Sequence of chain 2.C:
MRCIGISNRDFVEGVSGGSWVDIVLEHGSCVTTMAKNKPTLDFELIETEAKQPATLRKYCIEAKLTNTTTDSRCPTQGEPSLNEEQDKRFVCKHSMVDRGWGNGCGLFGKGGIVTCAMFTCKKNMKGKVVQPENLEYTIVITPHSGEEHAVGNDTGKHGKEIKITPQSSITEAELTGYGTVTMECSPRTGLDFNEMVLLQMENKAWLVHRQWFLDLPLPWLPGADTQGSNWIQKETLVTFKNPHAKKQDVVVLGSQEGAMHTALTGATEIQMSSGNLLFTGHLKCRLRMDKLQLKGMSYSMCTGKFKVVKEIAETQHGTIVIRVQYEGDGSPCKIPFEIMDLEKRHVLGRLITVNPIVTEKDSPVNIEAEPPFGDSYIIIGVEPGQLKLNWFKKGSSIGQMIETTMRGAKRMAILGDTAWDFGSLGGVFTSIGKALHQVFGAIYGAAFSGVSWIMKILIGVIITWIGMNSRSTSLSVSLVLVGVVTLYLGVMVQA

This small molecule binds to this protein.
Small molecule (SMILES): CC(=O)N[C@@H]1[C@@H](O)[C@H](O)[C@@H](CO)O[C@H]1O

Binding-site contacts:
Ligand atom C2 contacts residue ASN67 of chain 2.C at 2.4 Å.
Ligand atom C7 contacts residue ASN67 of chain 2.C at 3.7 Å.
Ligand atom C3 contacts residue GLN65 of chain 2.I at 4.0 Å.
Ligand atom C4 contacts residue ASN67 of chain 2.C at 4.2 Å.
Ligand atom O6 contacts residue ASN67 of chain 2.C at 4.0 Å.
Ligand atom C5 contacts residue GLN65 of chain 2.I at 3.7 Å.
Ligand atom C7 contacts residue PHE90 of chain 2.C at 4.4 Å (hydrophobic).
Ligand atom O6 contacts residue GLN65 of chain 2.I at 2.5 Å (h-bond).
Ligand atom O5 contacts residue GLN65 of chain 2.I at 3.7 Å.
Ligand atom C5 contacts residue ASN67 of chain 2.C at 3.7 Å.
Ligand atom O4 contacts residue ASP66 of chain 2.I at 2.7 Å (salt-bridge).
Ligand atom O4 contacts residue GLN65 of chain 2.I at 3.6 Å.
Ligand atom C6 contacts residue GLN65 of chain 2.I at 3.5 Å.
Ligand atom C3 contacts residue ASN67 of chain 2.C at 3.8 Å.
Ligand atom C1 contacts residue ASN67 of chain 2.C at 1.4 Å.
Ligand atom C2 contacts residue GLN65 of chain 2.I at 4.4 Å.
Ligand atom N2 contacts residue ASN67 of chain 2.C at 2.9 Å (h-bond).
Ligand atom O3 contacts residue GLN65 of chain 2.I at 3.6 Å.
Ligand atom O7 contacts residue ASN67 of chain 2.C at 4.1 Å.
Ligand atom C4 contacts residue GLN65 of chain 2.I at 3.3 Å.
Ligand atom O6 contacts residue TYR60 of chain 2.I at 4.2 Å.
Ligand atom C8 contacts residue PHE90 of chain 2.C at 3.7 Å (hydrophobic).
Ligand atom C4 contacts residue ASP66 of chain 2.I at 4.0 Å.
Ligand atom O5 contacts residue ASN67 of chain 2.C at 2.4 Å (h-bond).

Sequence of chain 2.I:
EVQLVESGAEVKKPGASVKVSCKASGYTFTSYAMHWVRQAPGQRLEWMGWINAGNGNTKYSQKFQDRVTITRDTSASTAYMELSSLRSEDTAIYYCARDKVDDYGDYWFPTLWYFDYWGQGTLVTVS